Sequence of chain 55.C:
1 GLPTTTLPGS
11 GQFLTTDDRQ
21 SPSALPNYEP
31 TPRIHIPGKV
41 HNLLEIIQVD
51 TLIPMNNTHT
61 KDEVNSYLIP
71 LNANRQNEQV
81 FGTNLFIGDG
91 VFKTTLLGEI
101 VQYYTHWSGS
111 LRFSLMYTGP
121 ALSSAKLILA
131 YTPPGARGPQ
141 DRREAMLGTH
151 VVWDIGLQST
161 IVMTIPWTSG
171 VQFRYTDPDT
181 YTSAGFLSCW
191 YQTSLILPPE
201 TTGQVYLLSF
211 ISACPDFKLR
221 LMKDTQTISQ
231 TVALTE

A protein and the small-molecule ligand that binds it are described below.
Small molecule (SMILES): Cc1cc(CCCCCOc2ccc(C3=NCCO3)cc2)on1

Sequence of chain 55.A:
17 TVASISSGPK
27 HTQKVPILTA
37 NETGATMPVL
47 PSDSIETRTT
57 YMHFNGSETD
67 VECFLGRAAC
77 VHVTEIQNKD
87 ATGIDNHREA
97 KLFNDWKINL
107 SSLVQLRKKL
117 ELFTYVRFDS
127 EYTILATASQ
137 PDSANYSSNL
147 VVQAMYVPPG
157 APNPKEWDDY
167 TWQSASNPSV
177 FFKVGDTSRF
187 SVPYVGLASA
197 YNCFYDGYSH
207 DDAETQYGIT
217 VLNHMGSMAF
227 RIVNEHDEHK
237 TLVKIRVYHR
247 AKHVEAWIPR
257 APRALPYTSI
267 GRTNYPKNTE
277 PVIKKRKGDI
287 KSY

Binding-site contacts:
Ligand atom C5A contacts residue VAL176 of chain 55.A at 3.6 Å (hydrophobic).
Ligand atom N2 contacts residue LEU106 of chain 55.A at 3.8 Å.
Ligand atom C6B contacts residue TYR128 of chain 55.A at 3.3 Å (hydrophobic).
Ligand atom C1C contacts residue LEU106 of chain 55.A at 3.8 Å (hydrophobic).
Ligand atom C5C contacts residue VAL191 of chain 55.A at 3.8 Å (hydrophobic).
Ligand atom N3A contacts residue PRO174 of chain 55.A at 3.7 Å.
Ligand atom C4C contacts residue VAL188 of chain 55.A at 3.7 Å (hydrophobic).
Ligand atom C4B contacts residue PHE186 of chain 55.A at 3.6 Å (hydrophobic).
Ligand atom O1B contacts residue TYR128 of chain 55.A at 3.4 Å (h-bond).
Ligand atom C5A contacts residue PHE186 of chain 55.A at 3.5 Å (hydrophobic).
Ligand atom C1B contacts residue ILE104 of chain 55.A at 4.0 Å (hydrophobic).
Ligand atom C4 contacts residue TYR197 of chain 55.A at 3.8 Å (hydrophobic).
Ligand atom O1B contacts residue ILE104 of chain 55.A at 3.9 Å.
Ligand atom C4A contacts residue PRO174 of chain 55.A at 3.1 Å (hydrophobic).
Ligand atom C1B contacts residue VAL188 of chain 55.A at 3.8 Å (hydrophobic).
Ligand atom N2 contacts residue ASN219 of chain 55.A at 3.8 Å.
Ligand atom C2B contacts residue VAL188 of chain 55.A at 3.5 Å (hydrophobic).
Ligand atom C1C contacts residue TYR128 of chain 55.A at 3.7 Å (hydrophobic).
Ligand atom N3A contacts residue PHE186 of chain 55.A at 4.0 Å.
Ligand atom O1A contacts residue PHE186 of chain 55.A at 3.0 Å.
Ligand atom C5 contacts residue LEU106 of chain 55.A at 3.8 Å (hydrophobic).
Ligand atom C5B contacts residue PHE186 of chain 55.A at 3.9 Å (hydrophobic).
Ligand atom C4B contacts residue TYR152 of chain 55.A at 3.8 Å (hydrophobic).
Ligand atom C1B contacts residue TYR128 of chain 55.A at 3.6 Å (hydrophobic).
Ligand atom C2A contacts residue TYR152 of chain 55.A at 3.6 Å (hydrophobic).
Ligand atom C4 contacts residue LEU106 of chain 55.A at 3.9 Å (hydrophobic).
Ligand atom C6B contacts residue ILE104 of chain 55.A at 3.6 Å (hydrophobic).
Ligand atom N3A contacts residue TYR152 of chain 55.A at 3.5 Å.
Ligand atom C5B contacts residue MET224 of chain 55.A at 3.8 Å (hydrophobic).
Ligand atom C3C contacts residue TYR128 of chain 55.A at 3.4 Å (hydrophobic).
Ligand atom C3B contacts residue TYR152 of chain 55.A at 3.7 Å (hydrophobic).
Ligand atom C3B contacts residue VAL188 of chain 55.A at 3.8 Å (hydrophobic).
Ligand atom C2A contacts residue PHE186 of chain 55.A at 3.3 Å (hydrophobic).
Ligand atom C4C contacts residue VAL191 of chain 55.A at 3.0 Å (hydrophobic).
Ligand atom C2C contacts residue TYR197 of chain 55.A at 3.7 Å (hydrophobic).
Ligand atom N3A contacts residue ALA24 of chain 55.C at 3.8 Å.
Ligand atom C3 contacts residue ASN219 of chain 55.A at 4.0 Å.
Ligand atom O1 contacts residue LEU106 of chain 55.A at 3.7 Å.
Ligand atom O1 contacts residue MET221 of chain 55.A at 3.9 Å.
Ligand atom C31 contacts residue ASN219 of chain 55.A at 3.3 Å.